A small-molecule ligand and the protein it binds are described below.
Small molecule (SMILES): CC(=O)N[C@H]1[C@H](O[C@H]2[C@H](O)[C@@H](NC(C)=O)CO[C@@H]2CO)O[C@H](CO)[C@@H](O[C@@H]2O[C@H](CO)[C@@H](O)[C@H](O[C@H]3O[C@H](CO)[C@@H](O)[C@H](O)[C@@H]3O)[C@@H]2O)[C@@H]1O

Sequence of chain 1.A:
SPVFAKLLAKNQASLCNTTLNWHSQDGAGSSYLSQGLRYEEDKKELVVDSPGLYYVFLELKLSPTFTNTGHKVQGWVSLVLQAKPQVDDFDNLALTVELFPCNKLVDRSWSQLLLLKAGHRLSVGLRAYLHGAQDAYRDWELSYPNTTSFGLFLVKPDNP

Binding-site contacts:
Ligand atom C7 contacts residue TYR146 of chain 1.A at 4.0 Å (hydrophobic).
Ligand atom C7 contacts residue ASN23 of chain 1.A at 3.6 Å.
Ligand atom O6 contacts residue TYR138 of chain 1.A at 4.1 Å.
Ligand atom N2 contacts residue ASN23 of chain 1.A at 2.9 Å (h-bond).
Ligand atom C7 contacts residue ALA137 of chain 1.A at 4.1 Å (hydrophobic).
Ligand atom C5 contacts residue ASN23 of chain 1.A at 3.6 Å.
Ligand atom O7 contacts residue TRP82 of chain 1.A at 2.8 Å (h-bond).
Ligand atom O3 contacts residue TYR146 of chain 1.A at 3.8 Å.
Ligand atom C5 contacts residue TRP82 of chain 1.A at 4.1 Å (hydrophobic).
Ligand atom O3 contacts residue TYR138 of chain 1.A at 3.8 Å.
Ligand atom C4 contacts residue TYR138 of chain 1.A at 3.8 Å (hydrophobic).
Ligand atom C2 contacts residue ASN23 of chain 1.A at 2.5 Å.
Ligand atom C8 contacts residue CYS22 of chain 1.A at 4.2 Å (hydrophobic).
Ligand atom C3 contacts residue TYR146 of chain 1.A at 4.1 Å (hydrophobic).
Ligand atom O4 contacts residue TYR138 of chain 1.A at 3.6 Å.
Ligand atom C3 contacts residue TYR138 of chain 1.A at 4.2 Å (hydrophobic).
Ligand atom C3 contacts residue ALA137 of chain 1.A at 3.5 Å (hydrophobic).
Ligand atom C6 contacts residue TRP82 of chain 1.A at 4.2 Å (hydrophobic).
Ligand atom N2 contacts residue ALA137 of chain 1.A at 3.0 Å (h-bond).
Ligand atom C1 contacts residue ASN23 of chain 1.A at 1.4 Å.
Ligand atom C8 contacts residue TRP82 of chain 1.A at 3.8 Å (hydrophobic).
Ligand atom C1 contacts residue TYR138 of chain 1.A at 4.0 Å (hydrophobic).
Ligand atom C1 contacts residue ALA137 of chain 1.A at 3.3 Å (hydrophobic).
Ligand atom O6 contacts residue TRP82 of chain 1.A at 3.4 Å.
Ligand atom C2 contacts residue TYR138 of chain 1.A at 3.9 Å (hydrophobic).
Ligand atom O5 contacts residue TYR138 of chain 1.A at 3.5 Å.
Ligand atom C5 contacts residue TYR138 of chain 1.A at 4.0 Å (hydrophobic).
Ligand atom N2 contacts residue TYR146 of chain 1.A at 3.7 Å.
Ligand atom C6 contacts residue TYR138 of chain 1.A at 3.9 Å (hydrophobic).
Ligand atom C1 contacts residue TYR138 of chain 1.A at 3.7 Å (hydrophobic).
Ligand atom O7 contacts residue ASN23 of chain 1.A at 4.2 Å.
Ligand atom O5 contacts residue ASN23 of chain 1.A at 2.3 Å (h-bond).
Ligand atom C5 contacts residue ALA137 of chain 1.A at 4.2 Å (hydrophobic).
Ligand atom C8 contacts residue ALA137 of chain 1.A at 4.2 Å (hydrophobic).
Ligand atom C4 contacts residue ASN23 of chain 1.A at 4.2 Å.
Ligand atom C7 contacts residue TRP82 of chain 1.A at 3.7 Å (hydrophobic).
Ligand atom C2 contacts residue ALA137 of chain 1.A at 3.5 Å (hydrophobic).
Ligand atom O7 contacts residue TYR138 of chain 1.A at 3.6 Å.
Ligand atom C8 contacts residue TYR146 of chain 1.A at 3.7 Å (hydrophobic).
Ligand atom C3 contacts residue ASN23 of chain 1.A at 3.8 Å.